Binding-site contacts:
Ligand atom C2 contacts residue ASN616 of chain 1.C at 2.4 Å.
Ligand atom O5 contacts residue GLN644 of chain 1.C at 3.6 Å.
Ligand atom O7 contacts residue ASN616 of chain 1.C at 3.2 Å (h-bond).
Ligand atom O7 contacts residue THR618 of chain 1.C at 4.3 Å.
Ligand atom O5 contacts residue ASN616 of chain 1.C at 2.4 Å (h-bond).
Ligand atom C3 contacts residue ASN616 of chain 1.C at 3.7 Å.
Ligand atom C4 contacts residue ASN616 of chain 1.C at 4.2 Å.
Ligand atom C6 contacts residue GLN644 of chain 1.C at 4.2 Å.
Ligand atom N2 contacts residue ASN616 of chain 1.C at 2.8 Å (h-bond).
Ligand atom C7 contacts residue ASN616 of chain 1.C at 3.2 Å.
Ligand atom C1 contacts residue GLN644 of chain 1.C at 4.5 Å.
Ligand atom C8 contacts residue ASN616 of chain 1.C at 4.3 Å.
Ligand atom C1 contacts residue ASN616 of chain 1.C at 1.4 Å.
Ligand atom C5 contacts residue ASN616 of chain 1.C at 3.7 Å.

The small molecule below binds the protein below.
Small molecule (SMILES): CC(=O)N[C@@H]1[C@@H](O)[C@H](O)[C@@H](CO)O[C@H]1O

Sequence of chain 1.C:
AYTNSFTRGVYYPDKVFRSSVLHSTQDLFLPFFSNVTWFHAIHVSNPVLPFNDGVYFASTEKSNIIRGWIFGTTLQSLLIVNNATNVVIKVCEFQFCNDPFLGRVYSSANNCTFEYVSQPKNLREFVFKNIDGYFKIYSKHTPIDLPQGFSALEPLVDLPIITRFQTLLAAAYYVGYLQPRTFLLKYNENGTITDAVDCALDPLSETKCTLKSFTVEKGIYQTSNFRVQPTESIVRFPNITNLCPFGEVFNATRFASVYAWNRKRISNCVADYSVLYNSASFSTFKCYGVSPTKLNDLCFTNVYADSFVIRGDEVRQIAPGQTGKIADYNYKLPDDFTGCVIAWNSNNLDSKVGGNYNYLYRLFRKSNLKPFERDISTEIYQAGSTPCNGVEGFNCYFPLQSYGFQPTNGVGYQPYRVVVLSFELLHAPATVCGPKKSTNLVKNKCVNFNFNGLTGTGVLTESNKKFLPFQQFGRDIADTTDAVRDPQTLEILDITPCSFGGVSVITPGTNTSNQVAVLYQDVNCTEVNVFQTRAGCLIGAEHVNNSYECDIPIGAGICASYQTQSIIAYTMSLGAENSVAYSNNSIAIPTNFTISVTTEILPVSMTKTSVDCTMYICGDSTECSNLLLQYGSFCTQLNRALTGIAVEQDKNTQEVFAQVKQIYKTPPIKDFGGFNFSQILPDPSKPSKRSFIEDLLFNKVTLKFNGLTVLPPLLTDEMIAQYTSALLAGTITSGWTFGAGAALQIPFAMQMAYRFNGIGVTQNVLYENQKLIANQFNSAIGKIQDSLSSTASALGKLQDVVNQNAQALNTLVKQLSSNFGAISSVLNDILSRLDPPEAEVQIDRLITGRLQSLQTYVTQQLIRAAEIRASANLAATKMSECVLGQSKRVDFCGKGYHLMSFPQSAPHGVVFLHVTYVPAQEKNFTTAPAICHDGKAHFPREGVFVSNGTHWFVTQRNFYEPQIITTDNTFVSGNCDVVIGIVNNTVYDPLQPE